A small-molecule ligand and the protein it binds are described below.
Small molecule (SMILES): CC(=O)N[C@H]1[C@H](O[C@H]2[C@H](O)[C@@H](NC(C)=O)CO[C@@H]2CO)O[C@H](CO)[C@@H](O)[C@@H]1O

Sequence of chain 1.C:
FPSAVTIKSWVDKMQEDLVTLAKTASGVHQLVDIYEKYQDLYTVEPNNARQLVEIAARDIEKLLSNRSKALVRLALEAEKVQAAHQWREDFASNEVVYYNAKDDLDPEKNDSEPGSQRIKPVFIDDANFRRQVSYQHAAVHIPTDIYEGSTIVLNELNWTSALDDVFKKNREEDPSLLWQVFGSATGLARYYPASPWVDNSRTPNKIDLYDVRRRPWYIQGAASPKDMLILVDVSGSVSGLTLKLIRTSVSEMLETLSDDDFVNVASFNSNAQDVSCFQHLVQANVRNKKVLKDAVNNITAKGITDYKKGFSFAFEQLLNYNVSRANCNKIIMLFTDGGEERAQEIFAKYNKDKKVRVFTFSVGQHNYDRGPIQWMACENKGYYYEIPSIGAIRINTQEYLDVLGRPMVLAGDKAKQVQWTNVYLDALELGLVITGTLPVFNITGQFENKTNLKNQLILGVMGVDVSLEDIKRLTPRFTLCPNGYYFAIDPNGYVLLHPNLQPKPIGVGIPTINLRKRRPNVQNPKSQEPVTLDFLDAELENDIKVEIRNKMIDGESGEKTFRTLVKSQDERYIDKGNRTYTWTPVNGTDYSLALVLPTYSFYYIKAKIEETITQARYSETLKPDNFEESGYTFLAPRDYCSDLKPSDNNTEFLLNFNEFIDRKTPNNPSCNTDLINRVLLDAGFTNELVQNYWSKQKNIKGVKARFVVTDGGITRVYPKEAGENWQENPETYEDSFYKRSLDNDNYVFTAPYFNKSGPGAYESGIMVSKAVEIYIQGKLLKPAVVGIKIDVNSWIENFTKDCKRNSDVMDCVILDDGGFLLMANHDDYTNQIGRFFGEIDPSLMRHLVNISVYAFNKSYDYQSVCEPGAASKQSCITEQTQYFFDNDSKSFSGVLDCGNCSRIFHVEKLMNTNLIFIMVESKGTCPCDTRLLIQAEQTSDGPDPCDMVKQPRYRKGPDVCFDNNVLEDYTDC

Binding-site contacts:
Ligand atom O3 contacts residue THR680 of chain 1.C at 2.3 Å (h-bond).
Ligand atom C6 contacts residue ASN678 of chain 1.C at 3.6 Å.
Ligand atom O5 contacts residue ASN678 of chain 1.C at 4.2 Å.
Ligand atom C2 contacts residue ASN678 of chain 1.C at 3.6 Å.
Ligand atom C7 contacts residue GLU681 of chain 1.C at 4.3 Å.
Ligand atom C1 contacts residue ASN678 of chain 1.C at 3.2 Å.
Ligand atom O6 contacts residue ASN678 of chain 1.C at 4.0 Å.
Ligand atom O7 contacts residue GLU681 of chain 1.C at 3.4 Å.
Ligand atom O6 contacts residue LEU684 of chain 1.C at 4.3 Å.
Ligand atom C5 contacts residue ASN678 of chain 1.C at 4.3 Å.
Ligand atom C2 contacts residue GLU681 of chain 1.C at 4.1 Å.
Ligand atom C2 contacts residue THR680 of chain 1.C at 4.4 Å.
Ligand atom O3 contacts residue GLU681 of chain 1.C at 4.2 Å.
Ligand atom C3 contacts residue THR680 of chain 1.C at 3.5 Å.
Ligand atom O3 contacts residue ASN678 of chain 1.C at 2.8 Å (h-bond).
Ligand atom C3 contacts residue ASN678 of chain 1.C at 3.8 Å.